Sequence of chain 1.A:
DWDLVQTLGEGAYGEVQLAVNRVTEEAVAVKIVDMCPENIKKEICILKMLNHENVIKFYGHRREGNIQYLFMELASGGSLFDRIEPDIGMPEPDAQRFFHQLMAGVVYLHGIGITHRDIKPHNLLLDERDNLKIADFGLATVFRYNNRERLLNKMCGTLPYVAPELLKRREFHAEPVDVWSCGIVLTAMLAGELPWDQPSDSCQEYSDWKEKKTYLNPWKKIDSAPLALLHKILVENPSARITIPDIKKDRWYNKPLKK

Binding-site contacts:
Ligand atom C20 contacts residue HIS134 of chain 1.A at 3.5 Å.
Ligand atom C25 contacts residue LEU86 of chain 1.A at 4.0 Å (hydrophobic).
Ligand atom C6 contacts residue GLY90 of chain 1.A at 3.8 Å.
Ligand atom C22 contacts residue GLY18 of chain 1.A at 3.9 Å.
Ligand atom N27 contacts residue SER88 of chain 1.A at 3.9 Å.
Ligand atom C14 contacts residue LEU137 of chain 1.A at 3.5 Å (hydrophobic).
Ligand atom C5 contacts residue GLY90 of chain 1.A at 3.9 Å.
Ligand atom O7 contacts residue LEU137 of chain 1.A at 3.7 Å.
Ligand atom C1 contacts residue ALA87 of chain 1.A at 3.5 Å (hydrophobic).
Ligand atom C23 contacts residue GLU17 of chain 1.A at 3.2 Å.
Ligand atom C21 contacts residue ASN135 of chain 1.A at 3.6 Å.
Ligand atom O13 contacts residue LEU86 of chain 1.A at 3.7 Å.
Ligand atom C11 contacts residue ALA87 of chain 1.A at 3.9 Å (hydrophobic).
Ligand atom C25 contacts residue ALA87 of chain 1.A at 3.2 Å (hydrophobic).
Ligand atom N10 contacts residue GLY90 of chain 1.A at 3.7 Å.
Ligand atom C29 contacts residue GLY90 of chain 1.A at 3.5 Å.
Ligand atom O13 contacts residue ALA87 of chain 1.A at 2.8 Å (h-bond).
Ligand atom C22 contacts residue GLU17 of chain 1.A at 3.5 Å.
Ligand atom C16 contacts residue MET84 of chain 1.A at 3.5 Å (hydrophobic).
Ligand atom C17 contacts residue MET84 of chain 1.A at 3.7 Å (hydrophobic).
Ligand atom C15 contacts residue ILE68 of chain 1.A at 3.8 Å (hydrophobic).
Ligand atom C1 contacts residue LEU86 of chain 1.A at 4.0 Å (hydrophobic).
Ligand atom C8 contacts residue LEU15 of chain 1.A at 3.7 Å (hydrophobic).
Ligand atom C19 contacts residue VAL23 of chain 1.A at 3.7 Å (hydrophobic).
Ligand atom C11 contacts residue LEU137 of chain 1.A at 3.6 Å (hydrophobic).
Ligand atom C16 contacts residue GLU85 of chain 1.A at 3.6 Å.
Ligand atom C15 contacts residue GLU85 of chain 1.A at 3.6 Å.
Ligand atom C23 contacts residue VAL23 of chain 1.A at 3.8 Å (hydrophobic).
Ligand atom C24 contacts residue LEU15 of chain 1.A at 4.0 Å (hydrophobic).
Ligand atom C6 contacts residue ALA87 of chain 1.A at 3.8 Å (hydrophobic).
Ligand atom C23 contacts residue GLY16 of chain 1.A at 3.7 Å.
Ligand atom C16 contacts residue ILE68 of chain 1.A at 3.6 Å (hydrophobic).
Ligand atom N12 contacts residue LEU137 of chain 1.A at 3.5 Å.
Ligand atom C23 contacts residue GLY18 of chain 1.A at 3.7 Å.
Ligand atom C24 contacts residue GLY16 of chain 1.A at 3.4 Å.
Ligand atom C21 contacts residue HIS134 of chain 1.A at 3.9 Å.
Ligand atom C15 contacts residue LEU137 of chain 1.A at 3.7 Å (hydrophobic).
Ligand atom N10 contacts residue ALA87 of chain 1.A at 3.6 Å (h-bond).
Ligand atom O13 contacts residue LEU137 of chain 1.A at 3.9 Å.
Ligand atom C15 contacts residue ALA36 of chain 1.A at 3.9 Å (hydrophobic).

The small molecule below binds the protein below.
Small molecule (SMILES): CN1CCN(c2ccc(OCc3ccccc3)c(C(=O)Nc3cccnc3)c2)CC1